A small-molecule ligand and the protein it binds are described below.
Small molecule (SMILES): C[C@H](CCOc1ccc(I)cc1)CCN1CCN(c2ccncc2)C1=O

Binding-site contacts:
Ligand atom CAM contacts residue ILE111 of chain 35.A at 3.6 Å (hydrophobic).
Ligand atom CAF contacts residue TRP203 of chain 35.A at 3.6 Å (hydrophobic).
Ligand atom CAQ contacts residue ASN228 of chain 35.A at 3.6 Å.
Ligand atom OAB contacts residue TRP203 of chain 35.A at 3.7 Å.
Ligand atom CAD contacts residue GLN202 of chain 35.A at 3.6 Å.
Ligand atom NAZ contacts residue TRP203 of chain 35.A at 3.2 Å.
Ligand atom CAF contacts residue ASN228 of chain 35.A at 3.2 Å.
Ligand atom CAQ contacts residue TYR201 of chain 35.A at 3.7 Å (hydrophobic).
Ligand atom CAK contacts residue MET195 of chain 35.A at 3.8 Å (hydrophobic).
Ligand atom CAM contacts residue MET195 of chain 35.A at 4.0 Å (hydrophobic).
Ligand atom CAT contacts residue TRP203 of chain 35.A at 3.4 Å (hydrophobic).
Ligand atom CAJ contacts residue PHE135 of chain 35.A at 3.8 Å (hydrophobic).
Ligand atom CAP contacts residue TYR201 of chain 35.A at 3.5 Å (hydrophobic).
Ligand atom CAV contacts residue MET195 of chain 35.A at 3.9 Å (hydrophobic).
Ligand atom OAB contacts residue ILE113 of chain 35.A at 3.3 Å (h-bond).
Ligand atom CAD contacts residue ASN228 of chain 35.A at 3.5 Å.
Ligand atom OAS contacts residue VAL192 of chain 35.A at 3.9 Å.
Ligand atom CAE contacts residue ASP112 of chain 35.A at 3.6 Å.
Ligand atom CAI contacts residue PHE155 of chain 35.A at 3.5 Å (hydrophobic).
Ligand atom NAY contacts residue TRP203 of chain 35.A at 3.7 Å.
Ligand atom CAE contacts residue THR114 of chain 35.A at 3.5 Å.
Ligand atom CAQ contacts residue TRP203 of chain 35.A at 3.4 Å (hydrophobic).
Ligand atom OAS contacts residue MET195 of chain 35.A at 3.1 Å.
Ligand atom CAH contacts residue VAL192 of chain 35.A at 3.9 Å (hydrophobic).
Ligand atom CAI contacts residue ILE24 of chain 35.C at 3.7 Å (hydrophobic).
Ligand atom NAZ contacts residue ASN228 of chain 35.A at 3.9 Å.
Ligand atom CAL contacts residue PHE135 of chain 35.A at 3.7 Å (hydrophobic).
Ligand atom CAG contacts residue TRP203 of chain 35.A at 3.9 Å (hydrophobic).
Ligand atom CAV contacts residue VAL192 of chain 35.A at 3.9 Å (hydrophobic).
Ligand atom OAB contacts residue ASP112 of chain 35.A at 3.6 Å.
Ligand atom CAW contacts residue TRP203 of chain 35.A at 3.4 Å (hydrophobic).
Ligand atom CAL contacts residue ILE111 of chain 35.A at 3.5 Å (hydrophobic).
Ligand atom CAK contacts residue PHE155 of chain 35.A at 3.5 Å (hydrophobic).
Ligand atom CAA contacts residue PHE135 of chain 35.A at 3.8 Å (hydrophobic).
Ligand atom CAG contacts residue ASP112 of chain 35.A at 3.5 Å.
Ligand atom CAX contacts residue ILE111 of chain 35.A at 3.9 Å (hydrophobic).
Ligand atom CAG contacts residue THR114 of chain 35.A at 3.9 Å.
Ligand atom CAW contacts residue ASN228 of chain 35.A at 3.7 Å.
Ligand atom CAF contacts residue GLN202 of chain 35.A at 3.6 Å.
Ligand atom CAV contacts residue ILE111 of chain 35.A at 3.9 Å (hydrophobic).

Sequence of chain 35.C:
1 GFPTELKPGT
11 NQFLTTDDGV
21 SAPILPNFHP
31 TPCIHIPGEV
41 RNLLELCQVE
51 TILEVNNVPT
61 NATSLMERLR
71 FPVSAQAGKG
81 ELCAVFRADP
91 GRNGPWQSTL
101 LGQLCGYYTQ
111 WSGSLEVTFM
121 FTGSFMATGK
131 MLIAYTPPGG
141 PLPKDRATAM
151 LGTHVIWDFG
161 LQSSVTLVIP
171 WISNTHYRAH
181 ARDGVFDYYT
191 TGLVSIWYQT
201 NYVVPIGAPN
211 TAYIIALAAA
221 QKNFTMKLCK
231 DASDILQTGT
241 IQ

Sequence of chain 35.A:
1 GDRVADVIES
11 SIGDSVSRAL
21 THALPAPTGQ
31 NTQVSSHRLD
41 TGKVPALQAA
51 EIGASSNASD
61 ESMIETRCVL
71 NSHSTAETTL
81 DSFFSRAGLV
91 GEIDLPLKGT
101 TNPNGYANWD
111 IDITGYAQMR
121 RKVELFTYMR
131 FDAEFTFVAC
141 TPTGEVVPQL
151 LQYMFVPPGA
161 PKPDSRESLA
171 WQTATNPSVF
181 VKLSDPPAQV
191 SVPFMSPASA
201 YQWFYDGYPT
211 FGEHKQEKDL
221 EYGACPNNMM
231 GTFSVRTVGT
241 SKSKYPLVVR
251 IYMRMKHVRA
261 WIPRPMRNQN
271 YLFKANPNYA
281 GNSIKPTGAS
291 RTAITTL